This small molecule binds to this protein.
Small molecule (SMILES): N#Cc1ccc2c(Oc3ccccc3OCCn3ccc(=O)[nH]c3=O)cc(F)cc2c1

Sequence of chain 1.A:
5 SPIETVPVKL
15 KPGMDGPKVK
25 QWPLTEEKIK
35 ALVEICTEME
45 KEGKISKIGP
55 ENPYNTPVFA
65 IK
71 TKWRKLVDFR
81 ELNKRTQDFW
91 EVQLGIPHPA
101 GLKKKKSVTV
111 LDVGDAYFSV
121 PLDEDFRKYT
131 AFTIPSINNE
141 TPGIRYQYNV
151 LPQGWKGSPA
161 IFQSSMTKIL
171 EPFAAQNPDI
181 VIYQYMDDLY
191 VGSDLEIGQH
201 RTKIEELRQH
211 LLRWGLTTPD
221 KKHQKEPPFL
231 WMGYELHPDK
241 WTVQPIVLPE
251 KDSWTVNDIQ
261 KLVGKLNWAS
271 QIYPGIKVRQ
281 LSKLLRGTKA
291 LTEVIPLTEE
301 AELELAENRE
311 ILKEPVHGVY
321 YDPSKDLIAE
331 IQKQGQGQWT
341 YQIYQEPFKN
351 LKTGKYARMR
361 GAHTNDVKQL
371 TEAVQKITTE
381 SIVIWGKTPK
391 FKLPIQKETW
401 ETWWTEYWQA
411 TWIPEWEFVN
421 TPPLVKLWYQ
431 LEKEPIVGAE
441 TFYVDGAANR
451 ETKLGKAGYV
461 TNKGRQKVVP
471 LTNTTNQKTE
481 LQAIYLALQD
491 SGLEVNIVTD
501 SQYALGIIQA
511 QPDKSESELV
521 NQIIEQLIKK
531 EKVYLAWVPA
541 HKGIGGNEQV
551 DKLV

Binding-site contacts:
Ligand atom N1 contacts residue TYR320 of chain 1.A at 3.5 Å (h-bond).
Ligand atom C9 contacts residue LYS105 of chain 1.A at 3.7 Å.
Ligand atom C17 contacts residue TYR320 of chain 1.A at 3.8 Å (hydrophobic).
Ligand atom N contacts residue PHE229 of chain 1.A at 3.7 Å.
Ligand atom C2 contacts residue VAL110 of chain 1.A at 3.3 Å (hydrophobic).
Ligand atom C22 contacts residue TYR190 of chain 1.A at 3.6 Å (hydrophobic).
Ligand atom N2 contacts residue VAL108 of chain 1.A at 3.6 Å.
Ligand atom O3 contacts residue LYS104 of chain 1.A at 3.4 Å (salt-bridge).
Ligand atom C16 contacts residue VAL108 of chain 1.A at 3.7 Å (hydrophobic).
Ligand atom O2 contacts residue PRO238 of chain 1.A at 3.3 Å.
Ligand atom F contacts residue LEU102 of chain 1.A at 3.3 Å.
Ligand atom C20 contacts residue TYR190 of chain 1.A at 3.4 Å (hydrophobic).
Ligand atom C21 contacts residue TYR190 of chain 1.A at 3.4 Å (hydrophobic).
Ligand atom F contacts residue TYR183 of chain 1.A at 3.2 Å.
Ligand atom O3 contacts residue LYS105 of chain 1.A at 3.3 Å (salt-bridge).
Ligand atom O contacts residue VAL108 of chain 1.A at 3.5 Å.
Ligand atom C4 contacts residue TYR190 of chain 1.A at 3.7 Å (hydrophobic).
Ligand atom O3 contacts residue TYR320 of chain 1.A at 3.7 Å.
Ligand atom C13 contacts residue TYR320 of chain 1.A at 3.4 Å (hydrophobic).
Ligand atom C21 contacts residue LEU236 of chain 1.A at 3.7 Å (hydrophobic).
Ligand atom C17 contacts residue PRO238 of chain 1.A at 3.7 Å (hydrophobic).
Ligand atom C contacts residue VAL110 of chain 1.A at 3.7 Å (hydrophobic).
Ligand atom C22 contacts residue LEU236 of chain 1.A at 3.7 Å (hydrophobic).
Ligand atom C2 contacts residue PHE229 of chain 1.A at 3.5 Å (hydrophobic).
Ligand atom C16 contacts residue HIS237 of chain 1.A at 3.7 Å.
Ligand atom C7 contacts residue TYR190 of chain 1.A at 3.7 Å (hydrophobic).
Ligand atom F contacts residue PRO97 of chain 1.A at 3.7 Å.
Ligand atom N2 contacts residue LYS104 of chain 1.A at 3.8 Å.
Ligand atom C contacts residue PHE229 of chain 1.A at 3.7 Å (hydrophobic).
Ligand atom C14 contacts residue TYR320 of chain 1.A at 3.5 Å (hydrophobic).
Ligand atom C18 contacts residue TYR183 of chain 1.A at 3.3 Å (hydrophobic).
Ligand atom C16 contacts residue PRO238 of chain 1.A at 3.5 Å (hydrophobic).
Ligand atom C19 contacts residue TYR183 of chain 1.A at 3.5 Å (hydrophobic).
Ligand atom C8 contacts residue GLY192 of chain 1.A at 3.6 Å.
Ligand atom C10 contacts residue LYS103 of chain 1.A at 3.6 Å.
Ligand atom N2 contacts residue PRO238 of chain 1.A at 3.5 Å (h-bond).
Ligand atom C3 contacts residue VAL108 of chain 1.A at 3.6 Å (hydrophobic).
Ligand atom O3 contacts residue PRO238 of chain 1.A at 3.5 Å (h-bond).
Ligand atom C12 contacts residue LYS103 of chain 1.A at 3.2 Å.
Ligand atom C18 contacts residue LEU102 of chain 1.A at 3.7 Å (hydrophobic).